Binding-site contacts:
Ligand atom C8 contacts residue GLN323 of chain 1.B at 3.4 Å.
Ligand atom O5 contacts residue ASN36 of chain 1.B at 2.4 Å (h-bond).
Ligand atom C7 contacts residue ASN36 of chain 1.B at 3.4 Å.
Ligand atom C1 contacts residue GLN323 of chain 1.B at 3.9 Å.
Ligand atom C6 contacts residue THR38 of chain 1.B at 4.4 Å.
Ligand atom C2 contacts residue GLN323 of chain 1.B at 4.1 Å.
Ligand atom N2 contacts residue ASN36 of chain 1.B at 2.9 Å (h-bond).
Ligand atom C1 contacts residue ASN36 of chain 1.B at 1.4 Å.
Ligand atom O6 contacts residue GLU40 of chain 1.B at 4.4 Å.
Ligand atom C3 contacts residue ASN36 of chain 1.B at 3.8 Å.
Ligand atom O5 contacts residue THR38 of chain 1.B at 4.0 Å.
Ligand atom C6 contacts residue GLU40 of chain 1.B at 3.9 Å.
Ligand atom N2 contacts residue GLN323 of chain 1.B at 3.1 Å (h-bond).
Ligand atom C5 contacts residue ASN36 of chain 1.B at 3.7 Å.
Ligand atom C7 contacts residue GLN323 of chain 1.B at 3.6 Å.
Ligand atom C2 contacts residue ASN36 of chain 1.B at 2.4 Å.
Ligand atom C4 contacts residue ASN36 of chain 1.B at 4.2 Å.
Ligand atom O7 contacts residue ASN36 of chain 1.B at 3.5 Å (h-bond).

A protein and the small-molecule ligand that binds it are described below.
Small molecule (SMILES): CC(=O)N[C@@H]1[C@@H](O)[C@H](O)[C@@H](CO)O[C@H]1O

Sequence of chain 1.B:
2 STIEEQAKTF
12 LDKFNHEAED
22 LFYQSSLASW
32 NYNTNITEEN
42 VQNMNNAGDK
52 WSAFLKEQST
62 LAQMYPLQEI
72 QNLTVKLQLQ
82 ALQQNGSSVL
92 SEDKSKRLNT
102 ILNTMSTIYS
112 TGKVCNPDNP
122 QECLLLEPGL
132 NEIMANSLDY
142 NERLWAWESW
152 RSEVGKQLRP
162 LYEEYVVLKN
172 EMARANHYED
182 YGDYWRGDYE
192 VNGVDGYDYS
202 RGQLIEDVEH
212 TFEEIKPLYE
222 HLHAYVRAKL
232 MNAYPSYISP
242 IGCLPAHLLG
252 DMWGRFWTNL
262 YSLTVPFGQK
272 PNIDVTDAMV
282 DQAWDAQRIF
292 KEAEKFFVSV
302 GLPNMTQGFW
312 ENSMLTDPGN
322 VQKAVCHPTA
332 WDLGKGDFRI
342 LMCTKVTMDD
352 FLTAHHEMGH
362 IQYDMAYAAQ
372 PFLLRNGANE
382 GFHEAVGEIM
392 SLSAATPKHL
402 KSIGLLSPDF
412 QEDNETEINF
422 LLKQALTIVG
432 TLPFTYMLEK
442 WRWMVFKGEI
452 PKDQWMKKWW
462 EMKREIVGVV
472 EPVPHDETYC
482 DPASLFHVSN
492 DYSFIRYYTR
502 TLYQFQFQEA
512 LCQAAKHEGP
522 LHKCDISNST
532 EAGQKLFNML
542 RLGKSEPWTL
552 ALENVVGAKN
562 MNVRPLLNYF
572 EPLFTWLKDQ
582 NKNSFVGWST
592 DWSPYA